Sequence of chain 1.E:
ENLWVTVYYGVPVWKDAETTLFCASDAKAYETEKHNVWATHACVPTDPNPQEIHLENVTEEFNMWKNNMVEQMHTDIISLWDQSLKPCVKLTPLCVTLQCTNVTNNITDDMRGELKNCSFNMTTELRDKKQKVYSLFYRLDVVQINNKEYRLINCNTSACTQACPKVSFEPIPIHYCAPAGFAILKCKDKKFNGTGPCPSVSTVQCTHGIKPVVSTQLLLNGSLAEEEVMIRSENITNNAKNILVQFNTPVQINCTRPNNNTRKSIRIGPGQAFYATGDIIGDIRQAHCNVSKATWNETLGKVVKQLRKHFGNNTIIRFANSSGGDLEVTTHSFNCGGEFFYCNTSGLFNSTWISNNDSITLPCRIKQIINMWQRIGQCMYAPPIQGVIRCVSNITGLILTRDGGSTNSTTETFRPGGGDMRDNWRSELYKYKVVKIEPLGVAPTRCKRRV

Binding-site contacts:
Ligand atom C7 contacts residue ASN58 of chain 1.E at 4.0 Å.
Ligand atom O5 contacts residue ASN58 of chain 1.E at 2.4 Å (h-bond).
Ligand atom C2 contacts residue ASN58 of chain 1.E at 2.4 Å.
Ligand atom N2 contacts residue ASN58 of chain 1.E at 2.9 Å (h-bond).
Ligand atom C8 contacts residue GLU57 of chain 1.E at 4.2 Å.
Ligand atom C1 contacts residue ASN58 of chain 1.E at 1.4 Å.
Ligand atom C7 contacts residue SER17 of chain 1.D at 4.4 Å.
Ligand atom C5 contacts residue ASN58 of chain 1.E at 3.7 Å.
Ligand atom O7 contacts residue SER17 of chain 1.D at 4.0 Å.
Ligand atom C4 contacts residue ASN58 of chain 1.E at 4.2 Å.
Ligand atom C3 contacts residue ASN58 of chain 1.E at 3.8 Å.
Ligand atom N2 contacts residue GLU57 of chain 1.E at 4.3 Å.

The protein below binds the small molecule below.
Small molecule (SMILES): CC(=O)N[C@@H]1[C@@H](O)[C@H](O)[C@@H](CO)O[C@H]1O

Sequence of chain 1.D:
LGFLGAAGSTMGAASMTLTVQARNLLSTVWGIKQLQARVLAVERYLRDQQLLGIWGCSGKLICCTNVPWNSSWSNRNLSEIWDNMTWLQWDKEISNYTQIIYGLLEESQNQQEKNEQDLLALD